Sequence of chain 1.B:
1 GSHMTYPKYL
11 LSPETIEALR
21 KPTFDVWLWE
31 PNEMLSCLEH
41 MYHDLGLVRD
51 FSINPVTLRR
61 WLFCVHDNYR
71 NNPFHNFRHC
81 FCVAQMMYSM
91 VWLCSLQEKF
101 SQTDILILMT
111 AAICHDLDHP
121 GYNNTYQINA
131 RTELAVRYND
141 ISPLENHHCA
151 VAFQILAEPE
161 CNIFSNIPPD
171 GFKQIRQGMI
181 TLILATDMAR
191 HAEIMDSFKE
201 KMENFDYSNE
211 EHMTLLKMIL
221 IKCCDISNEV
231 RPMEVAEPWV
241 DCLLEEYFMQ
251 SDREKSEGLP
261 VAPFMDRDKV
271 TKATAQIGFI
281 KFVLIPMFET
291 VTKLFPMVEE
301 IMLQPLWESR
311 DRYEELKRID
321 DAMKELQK

This protein binds this small molecule.
Small molecule (SMILES): Nc1nc2c(ncn2[C@@H]2OC3CO[P](=O)(O)O[C@H]3[C@H]2O)c(=O)[nH]1

Binding-site contacts:
Ligand atom O2A contacts residue MG1 of chain 1.G at 2.4 Å.
Ligand atom C8 contacts residue IBM1 of chain 1.H at 2.2 Å.
Ligand atom C4 contacts residue PHE279 of chain 1.B at 3.5 Å (hydrophobic).
Ligand atom C2 contacts residue PHE279 of chain 1.B at 3.4 Å (hydrophobic).
Ligand atom C4' contacts residue IBM1 of chain 1.H at 2.1 Å.
Ligand atom C1' contacts residue IBM1 of chain 1.H at 0.7 Å.
Ligand atom C2 contacts residue IBM1 of chain 1.H at 1.0 Å.
Ligand atom C2 contacts residue LEU243 of chain 1.B at 3.5 Å (hydrophobic).
Ligand atom C6 contacts residue PHE279 of chain 1.B at 3.5 Å (hydrophobic).
Ligand atom C5' contacts residue IBM1 of chain 1.H at 3.3 Å.
Ligand atom O1A contacts residue ASP116 of chain 1.B at 3.5 Å (salt-bridge).
Ligand atom O2A contacts residue HIS75 of chain 1.B at 2.8 Å (h-bond).
Ligand atom O1A contacts residue HIS75 of chain 1.B at 3.1 Å (h-bond).
Ligand atom N2 contacts residue GLN276 of chain 1.B at 3.0 Å (h-bond).
Ligand atom PA contacts residue HIS75 of chain 1.B at 3.0 Å.
Ligand atom C3' contacts residue IBM1 of chain 1.H at 2.5 Å.
Ligand atom N1 contacts residue PHE279 of chain 1.B at 3.3 Å.
Ligand atom C4 contacts residue IBM1 of chain 1.H at 0.0 Å.
Ligand atom O6 contacts residue GLN276 of chain 1.B at 3.1 Å (h-bond).
Ligand atom C6 contacts residue IBM1 of chain 1.H at 2.4 Å.
Ligand atom C2' contacts residue TYR247 of chain 1.B at 3.4 Å (hydrophobic).
Ligand atom O3' contacts residue HIS75 of chain 1.B at 2.9 Å (h-bond).
Ligand atom N3 contacts residue LEU243 of chain 1.B at 3.4 Å.
Ligand atom N1 contacts residue IBM1 of chain 1.H at 2.3 Å (h-bond).
Ligand atom O4' contacts residue IBM1 of chain 1.H at 0.9 Å.
Ligand atom N2 contacts residue IBM1 of chain 1.H at 0.7 Å (h-bond).
Ligand atom O1A contacts residue ZN1 of chain 1.F at 2.5 Å.
Ligand atom O2' contacts residue IBM1 of chain 1.H at 2.9 Å (h-bond).
Ligand atom N9 contacts residue IBM1 of chain 1.H at 1.4 Å (h-bond).
Ligand atom N2 contacts residue ALA275 of chain 1.B at 3.2 Å (h-bond).
Ligand atom N7 contacts residue IBM1 of chain 1.H at 2.2 Å (h-bond).
Ligand atom C5 contacts residue IBM1 of chain 1.H at 1.4 Å.
Ligand atom O1A contacts residue ASP225 of chain 1.B at 3.2 Å (salt-bridge).
Ligand atom N3 contacts residue IBM1 of chain 1.H at 1.0 Å.
Ligand atom O2' contacts residue TYR247 of chain 1.B at 2.5 Å (h-bond).
Ligand atom C2 contacts residue GLN276 of chain 1.B at 3.3 Å.
Ligand atom C5 contacts residue PHE279 of chain 1.B at 3.5 Å (hydrophobic).
Ligand atom N1 contacts residue GLN276 of chain 1.B at 2.7 Å (h-bond).
Ligand atom C2' contacts residue IBM1 of chain 1.H at 2.1 Å.
Ligand atom PA contacts residue MG1 of chain 1.G at 3.4 Å.